The protein below binds the small molecule below.
Small molecule (SMILES): NC(=[NH2+])NCCC[C@H](N)C(=O)O

Binding-site contacts:
Ligand atom NH2 contacts residue PHE19 of chain 1.B at 3.3 Å.
Ligand atom CZ contacts residue PHE19 of chain 1.B at 3.5 Å (hydrophobic).
Ligand atom O contacts residue PHE57 of chain 1.B at 3.7 Å.
Ligand atom CA contacts residue THR127 of chain 1.B at 3.2 Å.
Ligand atom CZ contacts residue SER74 of chain 1.B at 3.7 Å.
Ligand atom O contacts residue MET76 of chain 1.B at 3.6 Å.
Ligand atom NH1 contacts residue ASP18 of chain 1.B at 3.0 Å (salt-bridge).
Ligand atom CA contacts residue ASP164 of chain 1.B at 3.3 Å.
Ligand atom OXT contacts residue ARG82 of chain 1.B at 3.1 Å (salt-bridge).
Ligand atom CG contacts residue GLY75 of chain 1.B at 3.1 Å.
Ligand atom N contacts residue ASP164 of chain 1.B at 2.5 Å (salt-bridge).
Ligand atom CZ contacts residue PHE57 of chain 1.B at 3.8 Å (hydrophobic).
Ligand atom CG contacts residue PHE57 of chain 1.B at 3.7 Å (hydrophobic).
Ligand atom C contacts residue PHE57 of chain 1.B at 3.7 Å (hydrophobic).
Ligand atom CD contacts residue PHE57 of chain 1.B at 3.5 Å (hydrophobic).
Ligand atom NH2 contacts residue SER74 of chain 1.B at 2.9 Å (h-bond).
Ligand atom CZ contacts residue SER16 of chain 1.B at 3.7 Å.
Ligand atom OXT contacts residue PHE57 of chain 1.B at 3.6 Å.
Ligand atom O contacts residue THR77 of chain 1.B at 2.7 Å (h-bond).
Ligand atom NE contacts residue PHE19 of chain 1.B at 3.6 Å.
Ligand atom OXT contacts residue THR127 of chain 1.B at 2.8 Å (h-bond).
Ligand atom O contacts residue GLY75 of chain 1.B at 3.7 Å.
Ligand atom CD contacts residue GLN123 of chain 1.B at 3.6 Å.
Ligand atom NH1 contacts residue GLN123 of chain 1.B at 2.8 Å (h-bond).
Ligand atom CB contacts residue ASP164 of chain 1.B at 3.5 Å.
Ligand atom OXT contacts residue THR126 of chain 1.B at 3.3 Å.
Ligand atom CG contacts residue PHE19 of chain 1.B at 3.6 Å (hydrophobic).
Ligand atom NE contacts residue PHE57 of chain 1.B at 3.5 Å.
Ligand atom NH1 contacts residue SER16 of chain 1.B at 3.8 Å.
Ligand atom CD contacts residue PHE19 of chain 1.B at 3.8 Å (hydrophobic).
Ligand atom N contacts residue THR77 of chain 1.B at 3.1 Å (h-bond).
Ligand atom O contacts residue ARG82 of chain 1.B at 3.2 Å (salt-bridge).
Ligand atom NH1 contacts residue PHE19 of chain 1.B at 3.7 Å.
Ligand atom NE contacts residue SER74 of chain 1.B at 3.1 Å (h-bond).
Ligand atom N contacts residue TYR190 of chain 1.B at 3.4 Å.
Ligand atom NH2 contacts residue GLU23 of chain 1.B at 3.0 Å (salt-bridge).
Ligand atom C contacts residue THR127 of chain 1.B at 3.2 Å.
Ligand atom NH2 contacts residue SER16 of chain 1.B at 2.7 Å (h-bond).
Ligand atom C contacts residue THR77 of chain 1.B at 3.7 Å.
Ligand atom N contacts residue GLY75 of chain 1.B at 2.9 Å (h-bond).

Sequence of chain 1.B:
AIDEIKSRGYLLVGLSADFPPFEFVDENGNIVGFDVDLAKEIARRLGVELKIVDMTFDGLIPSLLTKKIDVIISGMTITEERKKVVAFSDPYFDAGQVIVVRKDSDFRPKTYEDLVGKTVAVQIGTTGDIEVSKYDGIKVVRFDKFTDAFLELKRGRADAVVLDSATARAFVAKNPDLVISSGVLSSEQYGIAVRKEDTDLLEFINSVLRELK